Binding-site contacts:
Ligand atom C4 contacts residue MET138 of chain 1.B at 4.0 Å (hydrophobic).
Ligand atom C8 contacts residue SER137 of chain 1.B at 4.1 Å.
Ligand atom C6 contacts residue VAL174 of chain 1.B at 3.5 Å (hydrophobic).
Ligand atom C5 contacts residue VAL174 of chain 1.B at 3.5 Å (hydrophobic).
Ligand atom C6 contacts residue SER137 of chain 1.B at 4.2 Å.
Ligand atom O4 contacts residue LYS171 of chain 1.B at 3.6 Å.
Ligand atom N2 contacts residue VAL174 of chain 1.B at 4.1 Å.
Ligand atom C10 contacts residue LEU136 of chain 1.B at 4.2 Å (hydrophobic).
Ligand atom C6 contacts residue MET138 of chain 1.B at 4.2 Å (hydrophobic).
Ligand atom O3 contacts residue LYS171 of chain 1.B at 4.0 Å.
Ligand atom C9 contacts residue GLY135 of chain 1.B at 3.4 Å.
Ligand atom N2 contacts residue MET138 of chain 1.B at 3.3 Å (h-bond).
Ligand atom C10 contacts residue MET138 of chain 1.B at 3.9 Å (hydrophobic).
Ligand atom C10 contacts residue VAL174 of chain 1.B at 3.6 Å (hydrophobic).
Ligand atom C5 contacts residue CYS184 of chain 1.B at 4.0 Å (hydrophobic).
Ligand atom C10 contacts residue SER137 of chain 1.B at 3.6 Å.
Ligand atom S2 contacts residue LEU163 of chain 1.B at 4.3 Å.
Ligand atom C5 contacts residue MET138 of chain 1.B at 3.5 Å (hydrophobic).
Ligand atom N3 contacts residue LYS171 of chain 1.B at 4.3 Å.
Ligand atom N2 contacts residue CYS184 of chain 1.B at 2.7 Å (h-bond).
Ligand atom O4 contacts residue PRO172 of chain 1.B at 3.4 Å (h-bond).
Ligand atom C8 contacts residue LEU136 of chain 1.B at 3.4 Å (hydrophobic).
Ligand atom N3 contacts residue LEU136 of chain 1.B at 3.3 Å (h-bond).
Ligand atom C9 contacts residue LEU136 of chain 1.B at 3.5 Å (hydrophobic).
Ligand atom C10 contacts residue GLY135 of chain 1.B at 3.9 Å.
Ligand atom S2 contacts residue CYS184 of chain 1.B at 2.9 Å (h-bond).
Ligand atom C9 contacts residue VAL174 of chain 1.B at 3.7 Å (hydrophobic).
Ligand atom C8 contacts residue VAL174 of chain 1.B at 3.7 Å (hydrophobic).
Ligand atom O3 contacts residue PRO172 of chain 1.B at 4.2 Å.
Ligand atom N3 contacts residue PRO172 of chain 1.B at 4.2 Å.
Ligand atom C10 contacts residue ASN141 of chain 1.B at 4.2 Å.
Ligand atom C5 contacts residue SER137 of chain 1.B at 3.8 Å.
Ligand atom C9 contacts residue SER137 of chain 1.B at 3.6 Å.
Ligand atom C7 contacts residue LEU136 of chain 1.B at 4.0 Å (hydrophobic).
Ligand atom S2 contacts residue ASN141 of chain 1.B at 3.3 Å (h-bond).
Ligand atom O3 contacts residue LEU136 of chain 1.B at 2.6 Å (h-bond).
Ligand atom C4 contacts residue VAL174 of chain 1.B at 4.0 Å (hydrophobic).
Ligand atom C7 contacts residue VAL174 of chain 1.B at 3.6 Å (hydrophobic).
Ligand atom C4 contacts residue CYS184 of chain 1.B at 1.8 Å (hydrophobic).
Ligand atom N2 contacts residue SER137 of chain 1.B at 3.9 Å.

Sequence of chain 1.B:
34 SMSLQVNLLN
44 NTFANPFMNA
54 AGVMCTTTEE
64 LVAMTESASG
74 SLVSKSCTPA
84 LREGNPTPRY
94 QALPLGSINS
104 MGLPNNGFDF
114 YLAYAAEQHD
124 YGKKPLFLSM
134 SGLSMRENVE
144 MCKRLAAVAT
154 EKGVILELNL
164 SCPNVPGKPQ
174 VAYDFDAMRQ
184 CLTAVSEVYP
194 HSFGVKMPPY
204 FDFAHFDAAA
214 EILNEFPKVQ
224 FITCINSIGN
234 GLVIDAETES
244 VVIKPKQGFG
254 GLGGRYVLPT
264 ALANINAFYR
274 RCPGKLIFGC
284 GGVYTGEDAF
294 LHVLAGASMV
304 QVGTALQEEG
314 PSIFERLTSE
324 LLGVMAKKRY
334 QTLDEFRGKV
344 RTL

This small molecule binds to this protein.
Small molecule (SMILES): O=[N+]([O-])c1ccc(NC=S)cc1